Sequence of chain 4.H:
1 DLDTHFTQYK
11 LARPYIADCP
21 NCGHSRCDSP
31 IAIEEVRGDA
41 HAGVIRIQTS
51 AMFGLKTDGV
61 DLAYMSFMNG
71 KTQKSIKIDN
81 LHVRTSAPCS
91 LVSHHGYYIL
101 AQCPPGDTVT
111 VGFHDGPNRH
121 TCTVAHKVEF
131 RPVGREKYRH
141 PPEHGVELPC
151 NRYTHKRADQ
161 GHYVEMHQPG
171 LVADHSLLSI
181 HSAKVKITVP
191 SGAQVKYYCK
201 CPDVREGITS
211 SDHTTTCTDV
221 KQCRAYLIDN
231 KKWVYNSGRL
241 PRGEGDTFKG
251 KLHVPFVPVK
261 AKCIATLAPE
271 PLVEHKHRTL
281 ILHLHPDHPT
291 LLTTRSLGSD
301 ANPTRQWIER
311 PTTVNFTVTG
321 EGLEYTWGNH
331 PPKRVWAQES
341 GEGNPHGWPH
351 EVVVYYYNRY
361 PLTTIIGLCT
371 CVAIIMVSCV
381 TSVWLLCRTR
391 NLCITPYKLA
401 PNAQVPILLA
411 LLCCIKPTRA

Binding-site contacts:
Ligand atom C8 contacts residue ASN315 of chain 4.H at 3.5 Å.
Ligand atom C3 contacts residue ASN315 of chain 4.H at 3.8 Å.
Ligand atom C7 contacts residue ASN315 of chain 4.H at 3.3 Å.
Ligand atom C2 contacts residue ASN315 of chain 4.H at 2.5 Å.
Ligand atom N2 contacts residue ASN315 of chain 4.H at 2.8 Å (h-bond).
Ligand atom O7 contacts residue ASN315 of chain 4.H at 4.2 Å.
Ligand atom C4 contacts residue ASN315 of chain 4.H at 4.3 Å.
Ligand atom C8 contacts residue ILE281 of chain 4.H at 4.5 Å (hydrophobic).
Ligand atom O5 contacts residue VAL314 of chain 4.H at 3.8 Å.
Ligand atom C1 contacts residue ASN315 of chain 4.H at 1.4 Å.
Ligand atom C5 contacts residue ASN315 of chain 4.H at 3.7 Å.
Ligand atom C6 contacts residue THR313 of chain 4.H at 4.5 Å.
Ligand atom O5 contacts residue ASN315 of chain 4.H at 2.4 Å (h-bond).
Ligand atom O5 contacts residue THR313 of chain 4.H at 4.3 Å.
Ligand atom C6 contacts residue ASN315 of chain 4.H at 4.5 Å.
Ligand atom C1 contacts residue VAL314 of chain 4.H at 4.4 Å (hydrophobic).

A small-molecule ligand and the protein it binds are described below.
Small molecule (SMILES): CC(=O)N[C@@H]1[C@@H](O)[C@H](O)[C@@H](CO)O[C@H]1O